Sequence of chain 1.A:
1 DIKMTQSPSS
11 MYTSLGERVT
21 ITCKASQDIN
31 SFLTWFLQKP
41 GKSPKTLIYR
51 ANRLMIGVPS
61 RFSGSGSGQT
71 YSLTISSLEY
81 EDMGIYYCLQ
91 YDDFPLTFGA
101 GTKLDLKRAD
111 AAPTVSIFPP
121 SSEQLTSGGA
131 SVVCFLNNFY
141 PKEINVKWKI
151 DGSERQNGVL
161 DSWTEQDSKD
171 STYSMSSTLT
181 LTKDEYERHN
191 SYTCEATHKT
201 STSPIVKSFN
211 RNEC

A protein and the small-molecule ligand that binds it are described below.
Small molecule (SMILES): CC(C)C[C@@H](C=O)NC(=O)[C@H](CCCN=C(N)N)NC(=O)[C@H](C)NC(=O)CNC(=O)[C@H](CC(C)C)NC(=O)[C@H](CC(=O)O)NC(=O)[C@H](CCC(=O)O)NC(=O)[C@@H]1CCCN1C(=O)[C@@H](NC(=O)[C@H](C)NC(=O)[C@@H](N)CC(=O)O)[C@@H](C)O

Binding-site contacts:
Ligand atom O contacts residue GLU33 of chain 1.B at 2.6 Å (salt-bridge).
Ligand atom C contacts residue TYR32 of chain 1.B at 3.5 Å (hydrophobic).
Ligand atom CB contacts residue GLU33 of chain 1.B at 2.9 Å.
Ligand atom CD contacts residue TYR32 of chain 1.B at 3.6 Å (hydrophobic).
Ligand atom CA contacts residue THR58 of chain 1.B at 3.3 Å.
Ligand atom O contacts residue TYR32 of chain 1.B at 3.5 Å.
Ligand atom C contacts residue GLU33 of chain 1.B at 3.4 Å.
Ligand atom O contacts residue TYR91 of chain 1.A at 2.9 Å.
Ligand atom CB contacts residue ARG50 of chain 1.A at 3.3 Å.
Ligand atom CA contacts residue HIS52 of chain 1.B at 3.5 Å.
Ligand atom CG contacts residue LYS99 of chain 1.B at 3.2 Å.
Ligand atom O contacts residue PHE94 of chain 1.A at 3.4 Å.
Ligand atom OE1 contacts residue ARG50 of chain 1.A at 2.7 Å (salt-bridge).
Ligand atom CA contacts residue TYR32 of chain 1.B at 3.5 Å (hydrophobic).
Ligand atom N contacts residue GLU33 of chain 1.B at 3.2 Å (salt-bridge).
Ligand atom C contacts residue GLY57 of chain 1.B at 3.5 Å.
Ligand atom N contacts residue GLU33 of chain 1.B at 3.5 Å (salt-bridge).
Ligand atom O contacts residue TYR32 of chain 1.B at 2.6 Å (h-bond).
Ligand atom C contacts residue GLU33 of chain 1.B at 3.5 Å.
Ligand atom CD2 contacts residue LYS99 of chain 1.B at 2.9 Å.
Ligand atom C contacts residue TYR91 of chain 1.A at 3.5 Å (hydrophobic).
Ligand atom CA contacts residue GLY57 of chain 1.B at 3.3 Å.
Ligand atom N contacts residue TYR32 of chain 1.B at 3.6 Å.
Ligand atom N contacts residue GLU33 of chain 1.B at 3.3 Å (salt-bridge).
Ligand atom CG contacts residue ASP31 of chain 1.B at 3.5 Å.
Ligand atom CG contacts residue THR58 of chain 1.B at 3.1 Å.
Ligand atom CB contacts residue TYR49 of chain 1.A at 3.5 Å (hydrophobic).
Ligand atom OD2 contacts residue ILE56 of chain 1.A at 3.6 Å.
Ligand atom O contacts residue LYS99 of chain 1.B at 2.9 Å.
Ligand atom CA contacts residue TYR49 of chain 1.A at 3.5 Å (hydrophobic).
Ligand atom CD1 contacts residue GLU33 of chain 1.B at 3.3 Å.
Ligand atom OD2 contacts residue TYR49 of chain 1.A at 3.3 Å (h-bond).
Ligand atom CA contacts residue TYR91 of chain 1.A at 3.6 Å (hydrophobic).
Ligand atom CB contacts residue LYS99 of chain 1.B at 2.8 Å.
Ligand atom C contacts residue THR58 of chain 1.B at 3.6 Å.
Ligand atom CB contacts residue THR58 of chain 1.B at 3.3 Å.
Ligand atom CB contacts residue SER55 of chain 1.B at 3.0 Å.
Ligand atom CD2 contacts residue GLU33 of chain 1.B at 3.2 Å.
Ligand atom C contacts residue GLU33 of chain 1.B at 3.5 Å.
Ligand atom CG contacts residue GLU33 of chain 1.B at 3.5 Å.

Sequence of chain 1.B:
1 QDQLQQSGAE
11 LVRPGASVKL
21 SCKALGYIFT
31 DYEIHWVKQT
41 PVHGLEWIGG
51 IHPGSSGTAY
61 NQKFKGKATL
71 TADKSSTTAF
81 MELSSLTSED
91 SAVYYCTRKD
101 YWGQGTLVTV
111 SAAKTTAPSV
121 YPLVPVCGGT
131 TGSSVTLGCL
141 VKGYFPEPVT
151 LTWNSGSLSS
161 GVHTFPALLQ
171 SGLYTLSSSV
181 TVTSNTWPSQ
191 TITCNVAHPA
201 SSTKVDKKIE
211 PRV